Binding-site contacts:
Ligand atom C8 contacts residue VAL291 of chain 3.A at 4.1 Å (hydrophobic).
Ligand atom O6 contacts residue GLU69 of chain 3.B at 3.5 Å (salt-bridge).
Ligand atom C1 contacts residue ASN292 of chain 3.A at 3.9 Å.
Ligand atom C2 contacts residue ASN279 of chain 3.A at 2.4 Å.
Ligand atom N2 contacts residue ASN279 of chain 3.A at 3.0 Å (h-bond).
Ligand atom C2 contacts residue VAL291 of chain 3.A at 3.9 Å (hydrophobic).
Ligand atom C1 contacts residue VAL291 of chain 3.A at 3.7 Å (hydrophobic).
Ligand atom C5 contacts residue ASN292 of chain 3.A at 4.0 Å.
Ligand atom O5 contacts residue ASN292 of chain 3.A at 3.7 Å.
Ligand atom C4 contacts residue ASN279 of chain 3.A at 4.1 Å.
Ligand atom O5 contacts residue ASN279 of chain 3.A at 2.3 Å (h-bond).
Ligand atom C3 contacts residue ASN279 of chain 3.A at 3.7 Å.
Ligand atom C7 contacts residue ASN279 of chain 3.A at 3.4 Å.
Ligand atom C3 contacts residue VAL291 of chain 3.A at 4.1 Å (hydrophobic).
Ligand atom N2 contacts residue VAL291 of chain 3.A at 3.4 Å (h-bond).
Ligand atom O7 contacts residue ASN279 of chain 3.A at 3.3 Å (h-bond).
Ligand atom C8 contacts residue SER39 of chain 3.A at 3.7 Å.
Ligand atom C5 contacts residue ASN279 of chain 3.A at 3.6 Å.
Ligand atom C6 contacts residue GLU69 of chain 3.B at 4.4 Å.
Ligand atom C7 contacts residue VAL291 of chain 3.A at 4.3 Å (hydrophobic).
Ligand atom C1 contacts residue ASN279 of chain 3.A at 1.4 Å.

Sequence of chain 3.A:
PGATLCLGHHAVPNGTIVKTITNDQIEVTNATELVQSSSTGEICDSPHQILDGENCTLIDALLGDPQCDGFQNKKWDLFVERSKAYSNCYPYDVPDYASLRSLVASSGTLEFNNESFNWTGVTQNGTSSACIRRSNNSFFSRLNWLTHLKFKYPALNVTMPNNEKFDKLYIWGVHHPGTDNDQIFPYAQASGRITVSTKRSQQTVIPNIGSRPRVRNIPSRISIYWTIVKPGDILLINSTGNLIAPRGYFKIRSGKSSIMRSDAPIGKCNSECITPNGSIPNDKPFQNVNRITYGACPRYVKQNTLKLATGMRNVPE

A small-molecule ligand and the protein it binds are described below.
Small molecule (SMILES): CC(=O)N[C@@H]1[C@@H](O)[C@H](O)[C@@H](CO)O[C@H]1O

Sequence of chain 3.B:
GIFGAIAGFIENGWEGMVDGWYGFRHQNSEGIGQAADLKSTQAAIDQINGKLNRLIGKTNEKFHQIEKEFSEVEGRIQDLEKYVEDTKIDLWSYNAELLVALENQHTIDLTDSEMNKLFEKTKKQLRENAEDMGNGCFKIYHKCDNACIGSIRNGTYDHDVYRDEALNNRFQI